Sequence of chain 1.B:
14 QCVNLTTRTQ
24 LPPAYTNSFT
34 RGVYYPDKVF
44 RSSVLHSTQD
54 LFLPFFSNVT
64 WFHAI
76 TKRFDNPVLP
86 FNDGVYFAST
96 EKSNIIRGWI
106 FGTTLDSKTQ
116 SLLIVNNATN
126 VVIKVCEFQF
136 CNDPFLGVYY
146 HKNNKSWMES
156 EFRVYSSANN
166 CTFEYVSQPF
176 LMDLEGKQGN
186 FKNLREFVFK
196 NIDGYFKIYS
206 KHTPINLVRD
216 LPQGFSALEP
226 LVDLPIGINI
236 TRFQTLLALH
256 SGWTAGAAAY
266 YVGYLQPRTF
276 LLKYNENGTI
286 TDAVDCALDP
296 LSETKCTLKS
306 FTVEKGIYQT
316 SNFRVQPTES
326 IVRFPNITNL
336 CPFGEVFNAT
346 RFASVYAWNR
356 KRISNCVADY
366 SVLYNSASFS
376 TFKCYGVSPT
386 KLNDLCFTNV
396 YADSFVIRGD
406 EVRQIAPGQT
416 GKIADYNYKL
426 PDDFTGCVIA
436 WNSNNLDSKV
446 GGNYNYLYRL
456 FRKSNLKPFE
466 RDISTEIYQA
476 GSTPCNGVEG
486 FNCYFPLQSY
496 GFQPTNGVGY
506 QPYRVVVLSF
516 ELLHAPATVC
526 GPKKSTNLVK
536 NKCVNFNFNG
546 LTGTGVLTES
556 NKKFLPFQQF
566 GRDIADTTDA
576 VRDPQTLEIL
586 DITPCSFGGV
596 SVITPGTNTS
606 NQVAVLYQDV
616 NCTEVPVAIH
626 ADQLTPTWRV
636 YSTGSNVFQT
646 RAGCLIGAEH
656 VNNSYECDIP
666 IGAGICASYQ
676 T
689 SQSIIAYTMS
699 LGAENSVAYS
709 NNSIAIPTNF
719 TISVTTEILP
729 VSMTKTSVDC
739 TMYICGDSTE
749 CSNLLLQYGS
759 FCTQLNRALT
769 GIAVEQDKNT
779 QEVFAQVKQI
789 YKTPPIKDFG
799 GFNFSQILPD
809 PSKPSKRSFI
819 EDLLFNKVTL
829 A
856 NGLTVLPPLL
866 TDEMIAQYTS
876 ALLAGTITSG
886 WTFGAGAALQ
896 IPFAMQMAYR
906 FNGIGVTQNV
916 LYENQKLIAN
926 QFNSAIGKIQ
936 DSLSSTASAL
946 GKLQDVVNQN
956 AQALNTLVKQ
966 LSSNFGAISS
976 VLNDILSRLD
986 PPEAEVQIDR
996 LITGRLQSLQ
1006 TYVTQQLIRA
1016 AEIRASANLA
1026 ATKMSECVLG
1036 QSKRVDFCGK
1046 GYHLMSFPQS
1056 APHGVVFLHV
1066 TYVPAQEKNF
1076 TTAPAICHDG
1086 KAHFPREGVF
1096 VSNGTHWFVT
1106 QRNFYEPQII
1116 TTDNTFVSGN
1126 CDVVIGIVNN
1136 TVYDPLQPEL

Sequence of chain 1.A:
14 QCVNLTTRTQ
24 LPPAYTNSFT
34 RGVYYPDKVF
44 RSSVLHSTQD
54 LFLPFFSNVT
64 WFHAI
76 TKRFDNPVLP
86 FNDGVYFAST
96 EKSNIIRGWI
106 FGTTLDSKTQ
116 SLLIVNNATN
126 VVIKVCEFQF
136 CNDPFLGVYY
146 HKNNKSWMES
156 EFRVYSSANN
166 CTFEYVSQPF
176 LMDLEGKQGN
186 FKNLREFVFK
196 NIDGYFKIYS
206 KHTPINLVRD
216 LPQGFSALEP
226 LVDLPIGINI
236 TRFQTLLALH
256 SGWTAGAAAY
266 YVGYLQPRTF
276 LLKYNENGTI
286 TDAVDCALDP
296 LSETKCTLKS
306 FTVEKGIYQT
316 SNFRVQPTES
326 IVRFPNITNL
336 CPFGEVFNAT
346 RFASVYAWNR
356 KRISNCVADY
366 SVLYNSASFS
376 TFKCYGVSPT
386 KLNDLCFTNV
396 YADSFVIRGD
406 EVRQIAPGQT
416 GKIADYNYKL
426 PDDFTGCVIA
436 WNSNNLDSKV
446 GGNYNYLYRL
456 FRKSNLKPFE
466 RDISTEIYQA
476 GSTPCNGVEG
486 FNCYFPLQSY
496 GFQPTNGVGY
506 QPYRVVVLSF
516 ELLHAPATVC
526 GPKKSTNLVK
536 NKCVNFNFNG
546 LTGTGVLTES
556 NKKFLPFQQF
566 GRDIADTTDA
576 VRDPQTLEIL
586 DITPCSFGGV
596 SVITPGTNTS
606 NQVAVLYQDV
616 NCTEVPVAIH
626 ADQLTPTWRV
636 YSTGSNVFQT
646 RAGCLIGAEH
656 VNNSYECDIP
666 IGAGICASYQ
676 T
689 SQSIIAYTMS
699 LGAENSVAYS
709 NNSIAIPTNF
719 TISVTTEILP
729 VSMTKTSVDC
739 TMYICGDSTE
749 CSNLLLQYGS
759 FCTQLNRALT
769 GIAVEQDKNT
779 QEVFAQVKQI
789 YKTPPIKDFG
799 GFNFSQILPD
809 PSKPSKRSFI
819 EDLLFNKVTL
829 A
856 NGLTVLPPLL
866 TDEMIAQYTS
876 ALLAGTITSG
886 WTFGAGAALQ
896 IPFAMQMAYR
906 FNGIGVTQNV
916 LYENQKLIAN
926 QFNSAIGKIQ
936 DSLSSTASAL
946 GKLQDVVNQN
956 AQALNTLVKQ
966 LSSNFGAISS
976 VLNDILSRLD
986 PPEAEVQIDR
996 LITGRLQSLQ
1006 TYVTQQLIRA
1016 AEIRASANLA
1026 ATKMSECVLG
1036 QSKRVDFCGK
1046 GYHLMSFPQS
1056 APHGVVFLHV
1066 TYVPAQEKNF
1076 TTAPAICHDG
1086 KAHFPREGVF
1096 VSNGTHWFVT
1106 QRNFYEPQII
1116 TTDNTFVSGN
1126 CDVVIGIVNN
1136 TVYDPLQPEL

Binding-site contacts:
Ligand atom C3 contacts residue ASN1074 of chain 1.B at 3.8 Å.
Ligand atom C4 contacts residue ASN1074 of chain 1.B at 4.3 Å.
Ligand atom O7 contacts residue GLN895 of chain 1.A at 3.7 Å.
Ligand atom O7 contacts residue ASN1074 of chain 1.B at 3.9 Å.
Ligand atom N2 contacts residue ASN1074 of chain 1.B at 2.9 Å (h-bond).
Ligand atom C7 contacts residue ASN1074 of chain 1.B at 3.6 Å.
Ligand atom C5 contacts residue ASN1074 of chain 1.B at 3.7 Å.
Ligand atom O5 contacts residue ASN1074 of chain 1.B at 2.4 Å (h-bond).
Ligand atom C1 contacts residue ASN1074 of chain 1.B at 1.4 Å.
Ligand atom C2 contacts residue ASN1074 of chain 1.B at 2.5 Å.

The small molecule below binds the protein below.
Small molecule (SMILES): CC(=O)N[C@@H]1[C@@H](O)[C@H](O)[C@@H](CO)O[C@H]1O